This protein binds this small molecule.
Small molecule (SMILES): CC(=O)N1CCN(c2ccc(OC[C@@H]3CO[C@@](Cn4ccnc4)(c4ccc(Cl)cc4Cl)O3)cc2)CC1

Sequence of chain 1.C:
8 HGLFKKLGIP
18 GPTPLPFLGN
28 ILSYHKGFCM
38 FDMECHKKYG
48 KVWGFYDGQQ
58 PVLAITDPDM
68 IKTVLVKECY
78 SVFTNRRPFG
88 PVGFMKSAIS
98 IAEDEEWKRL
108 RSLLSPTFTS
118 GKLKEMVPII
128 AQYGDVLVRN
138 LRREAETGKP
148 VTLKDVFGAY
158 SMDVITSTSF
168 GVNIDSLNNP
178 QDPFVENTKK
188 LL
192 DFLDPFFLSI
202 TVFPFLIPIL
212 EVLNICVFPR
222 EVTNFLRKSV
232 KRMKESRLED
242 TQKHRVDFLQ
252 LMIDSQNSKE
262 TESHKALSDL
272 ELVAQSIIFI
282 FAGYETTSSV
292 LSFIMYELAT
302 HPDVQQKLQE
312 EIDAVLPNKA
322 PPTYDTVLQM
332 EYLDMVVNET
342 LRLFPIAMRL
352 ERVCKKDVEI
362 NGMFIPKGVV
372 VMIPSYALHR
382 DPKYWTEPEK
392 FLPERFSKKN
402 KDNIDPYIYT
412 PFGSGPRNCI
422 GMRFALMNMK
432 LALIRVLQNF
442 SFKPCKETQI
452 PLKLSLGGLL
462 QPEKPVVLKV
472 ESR

Binding-site contacts:
Ligand atom C13 contacts residue ILE279 of chain 1.C at 3.8 Å (hydrophobic).
Ligand atom C7 contacts residue SER97 of chain 1.C at 3.6 Å.
Ligand atom O4 contacts residue ARG350 of chain 1.C at 3.0 Å (salt-bridge).
Ligand atom C16 contacts residue ARG83 of chain 1.C at 3.6 Å.
Ligand atom C24 contacts residue GLU352 of chain 1.C at 3.7 Å.
Ligand atom C12 contacts residue PHE282 of chain 1.C at 3.6 Å (hydrophobic).
Ligand atom C17 contacts residue KLN1 of chain 1.M at 3.8 Å.
Ligand atom C1 contacts residue ALA283 of chain 1.C at 3.9 Å (hydrophobic).
Ligand atom C13 contacts residue PHE282 of chain 1.C at 3.6 Å (hydrophobic).
Ligand atom C11 contacts residue PHE282 of chain 1.C at 3.6 Å (hydrophobic).
Ligand atom CL1 contacts residue LEU188 of chain 1.C at 3.6 Å.
Ligand atom C23 contacts residue ARG350 of chain 1.C at 3.5 Å.
Ligand atom C6 contacts residue SER97 of chain 1.C at 3.6 Å.
Ligand atom C14 contacts residue HEM1 of chain 1.K at 3.8 Å.
Ligand atom N2 contacts residue HEM1 of chain 1.K at 2.1 Å.
Ligand atom CL1 contacts residue LEU189 of chain 1.C at 3.8 Å.
Ligand atom C21 contacts residue GLY459 of chain 1.C at 3.7 Å.
Ligand atom C26 contacts residue KLN1 of chain 1.M at 3.8 Å.
Ligand atom C9 contacts residue PHE282 of chain 1.C at 3.5 Å (hydrophobic).
Ligand atom C14 contacts residue SER97 of chain 1.C at 3.7 Å.
Ligand atom C6 contacts residue KLN1 of chain 1.M at 3.6 Å.
Ligand atom C16 contacts residue KLN1 of chain 1.M at 3.6 Å.
Ligand atom C10 contacts residue PHE282 of chain 1.C at 3.5 Å (hydrophobic).
Ligand atom C22 contacts residue GLY459 of chain 1.C at 3.4 Å.
Ligand atom O3 contacts residue SER97 of chain 1.C at 3.5 Å.
Ligand atom C2 contacts residue HEM1 of chain 1.K at 3.0 Å.
Ligand atom C22 contacts residue ALA348 of chain 1.C at 3.2 Å (hydrophobic).
Ligand atom C26 contacts residue MET349 of chain 1.C at 3.8 Å (hydrophobic).
Ligand atom CL1 contacts residue KLN1 of chain 1.M at 3.6 Å.
Ligand atom C12 contacts residue KLN1 of chain 1.M at 3.7 Å.
Ligand atom CL1 contacts residue PHE219 of chain 1.C at 3.3 Å.
Ligand atom C26 contacts residue PHE35 of chain 1.C at 3.6 Å (hydrophobic).
Ligand atom C25 contacts residue ARG350 of chain 1.C at 3.5 Å.
Ligand atom C12 contacts residue ILE279 of chain 1.C at 3.5 Å (hydrophobic).
Ligand atom C8 contacts residue PHE282 of chain 1.C at 3.6 Å (hydrophobic).
Ligand atom C11 contacts residue KLN1 of chain 1.M at 3.6 Å.
Ligand atom C1 contacts residue HEM1 of chain 1.K at 3.1 Å.
Ligand atom C13 contacts residue KLN1 of chain 1.M at 3.6 Å.
Ligand atom N4 contacts residue ALA348 of chain 1.C at 3.8 Å.
Ligand atom C8 contacts residue KLN1 of chain 1.M at 3.8 Å.